This protein binds this small molecule.
Small molecule (SMILES): CC(=O)N[C@@H]1[C@@H](O)[C@H](O)[C@@H](CO)O[C@H]1O

Binding-site contacts:
Ligand atom O7 contacts residue ASN1155 of chain 1.C at 3.1 Å (h-bond).
Ligand atom C1 contacts residue ASN1155 of chain 1.C at 1.4 Å.
Ligand atom C3 contacts residue ASN1155 of chain 1.C at 3.8 Å.
Ligand atom C7 contacts residue ASN1155 of chain 1.C at 3.3 Å.
Ligand atom N2 contacts residue ASN1155 of chain 1.C at 3.0 Å (h-bond).
Ligand atom C5 contacts residue ASN1155 of chain 1.C at 3.7 Å.
Ligand atom C8 contacts residue ASN1155 of chain 1.C at 4.5 Å.
Ligand atom C2 contacts residue ASN1155 of chain 1.C at 2.5 Å.
Ligand atom C4 contacts residue ASN1155 of chain 1.C at 4.2 Å.
Ligand atom O5 contacts residue ASN1155 of chain 1.C at 2.3 Å (h-bond).

Sequence of chain 1.C:
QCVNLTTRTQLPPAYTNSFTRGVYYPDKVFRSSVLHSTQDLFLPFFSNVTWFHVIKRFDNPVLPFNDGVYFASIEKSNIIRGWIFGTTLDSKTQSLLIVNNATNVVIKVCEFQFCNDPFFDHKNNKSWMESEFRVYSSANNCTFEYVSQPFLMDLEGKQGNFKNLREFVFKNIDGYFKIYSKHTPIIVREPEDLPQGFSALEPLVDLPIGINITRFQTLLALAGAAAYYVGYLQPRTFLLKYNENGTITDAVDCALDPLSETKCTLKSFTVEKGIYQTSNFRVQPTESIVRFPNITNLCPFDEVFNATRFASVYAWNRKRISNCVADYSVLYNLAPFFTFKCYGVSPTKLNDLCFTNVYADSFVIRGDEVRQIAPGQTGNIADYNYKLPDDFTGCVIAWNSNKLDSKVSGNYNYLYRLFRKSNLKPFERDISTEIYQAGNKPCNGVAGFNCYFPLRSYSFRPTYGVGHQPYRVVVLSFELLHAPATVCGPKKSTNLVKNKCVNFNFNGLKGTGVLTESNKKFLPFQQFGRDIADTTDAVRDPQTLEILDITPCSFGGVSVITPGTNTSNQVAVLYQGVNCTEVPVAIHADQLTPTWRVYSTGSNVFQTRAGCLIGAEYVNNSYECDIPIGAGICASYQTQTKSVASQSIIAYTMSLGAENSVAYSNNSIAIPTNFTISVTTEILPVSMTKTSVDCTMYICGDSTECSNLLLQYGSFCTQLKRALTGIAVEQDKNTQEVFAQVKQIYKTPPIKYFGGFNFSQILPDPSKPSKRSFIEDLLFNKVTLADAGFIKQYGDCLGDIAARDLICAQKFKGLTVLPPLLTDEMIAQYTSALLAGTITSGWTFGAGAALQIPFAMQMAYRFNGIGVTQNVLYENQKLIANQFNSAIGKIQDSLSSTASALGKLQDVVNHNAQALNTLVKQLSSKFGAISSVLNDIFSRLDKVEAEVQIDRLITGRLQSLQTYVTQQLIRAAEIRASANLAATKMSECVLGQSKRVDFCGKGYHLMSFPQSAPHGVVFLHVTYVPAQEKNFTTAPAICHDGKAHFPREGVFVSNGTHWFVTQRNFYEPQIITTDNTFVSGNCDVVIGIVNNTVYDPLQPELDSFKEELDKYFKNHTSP